This protein binds this small molecule.
Small molecule (SMILES): Cc1oc(-c2ccccc2)nc1CCc1nc(-c2ccccc2)cn1C

Sequence of chain 1.A:
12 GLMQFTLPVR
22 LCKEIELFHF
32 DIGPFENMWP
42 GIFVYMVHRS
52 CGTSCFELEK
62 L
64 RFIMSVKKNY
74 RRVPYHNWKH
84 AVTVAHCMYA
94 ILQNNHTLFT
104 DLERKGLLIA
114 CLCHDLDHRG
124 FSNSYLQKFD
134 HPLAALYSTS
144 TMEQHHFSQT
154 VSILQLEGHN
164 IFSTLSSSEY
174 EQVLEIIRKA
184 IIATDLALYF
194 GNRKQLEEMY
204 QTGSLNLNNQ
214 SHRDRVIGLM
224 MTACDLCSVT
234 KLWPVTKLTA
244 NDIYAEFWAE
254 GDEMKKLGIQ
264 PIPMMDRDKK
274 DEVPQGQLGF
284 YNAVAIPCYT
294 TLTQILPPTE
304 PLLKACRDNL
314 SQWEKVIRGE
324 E

Binding-site contacts:
Ligand atom C25 contacts residue TYR247 of chain 1.A at 3.4 Å (hydrophobic).
Ligand atom C19 contacts residue MET267 of chain 1.A at 3.7 Å (hydrophobic).
Ligand atom O5 contacts residue PHE283 of chain 1.A at 3.3 Å.
Ligand atom C2 contacts residue TYR247 of chain 1.A at 3.1 Å (hydrophobic).
Ligand atom C17 contacts residue GLU275 of chain 1.A at 3.5 Å.
Ligand atom N24 contacts residue GLY279 of chain 1.A at 3.4 Å.
Ligand atom C25 contacts residue GLN280 of chain 1.A at 3.4 Å.
Ligand atom C23 contacts residue TYR247 of chain 1.A at 3.4 Å (hydrophobic).
Ligand atom C18 contacts residue PRO266 of chain 1.A at 3.6 Å (hydrophobic).
Ligand atom C10 contacts residue ILE246 of chain 1.A at 3.4 Å (hydrophobic).
Ligand atom C1 contacts residue PHE250 of chain 1.A at 3.7 Å (hydrophobic).
Ligand atom C12 contacts residue LEU229 of chain 1.A at 3.6 Å (hydrophobic).
Ligand atom C6 contacts residue PHE283 of chain 1.A at 3.6 Å (hydrophobic).
Ligand atom C15 contacts residue TYR247 of chain 1.A at 3.5 Å (hydrophobic).
Ligand atom C4 contacts residue PHE283 of chain 1.A at 3.8 Å (hydrophobic).
Ligand atom C16 contacts residue LYS272 of chain 1.A at 3.7 Å.
Ligand atom C17 contacts residue PRO266 of chain 1.A at 3.6 Å (hydrophobic).
Ligand atom C8 contacts residue PHE250 of chain 1.A at 3.8 Å (hydrophobic).
Ligand atom C14 contacts residue GLY279 of chain 1.A at 3.7 Å.
Ligand atom C6 contacts residue PHE250 of chain 1.A at 3.8 Å (hydrophobic).
Ligand atom N22 contacts residue GLY279 of chain 1.A at 3.6 Å.
Ligand atom C10 contacts residue VAL232 of chain 1.A at 3.4 Å (hydrophobic).
Ligand atom C21 contacts residue GLY279 of chain 1.A at 3.8 Å.
Ligand atom C11 contacts residue LEU229 of chain 1.A at 3.8 Å (hydrophobic).
Ligand atom C25 contacts residue PHE283 of chain 1.A at 3.7 Å (hydrophobic).
Ligand atom C18 contacts residue GLU275 of chain 1.A at 3.8 Å.
Ligand atom N24 contacts residue TYR247 of chain 1.A at 2.6 Å (h-bond).
Ligand atom C2 contacts residue GLN280 of chain 1.A at 3.4 Å.
Ligand atom C25 contacts residue GLY279 of chain 1.A at 3.6 Å.
Ligand atom C16 contacts residue VAL276 of chain 1.A at 3.5 Å (hydrophobic).
Ligand atom C13 contacts residue PHE283 of chain 1.A at 3.7 Å (hydrophobic).
Ligand atom C9 contacts residue ILE246 of chain 1.A at 3.4 Å (hydrophobic).
Ligand atom C20 contacts residue GLY279 of chain 1.A at 3.3 Å.
Ligand atom C23 contacts residue GLY279 of chain 1.A at 3.4 Å.
Ligand atom C14 contacts residue MET267 of chain 1.A at 3.6 Å (hydrophobic).
Ligand atom N3 contacts residue GLN280 of chain 1.A at 3.0 Å (h-bond).
Ligand atom C16 contacts residue GLU275 of chain 1.A at 3.6 Å.
Ligand atom C7 contacts residue PHE283 of chain 1.A at 3.6 Å (hydrophobic).
Ligand atom C17 contacts residue LYS272 of chain 1.A at 3.2 Å.
Ligand atom C1 contacts residue GLN280 of chain 1.A at 3.6 Å.